Sequence of chain 1.A:
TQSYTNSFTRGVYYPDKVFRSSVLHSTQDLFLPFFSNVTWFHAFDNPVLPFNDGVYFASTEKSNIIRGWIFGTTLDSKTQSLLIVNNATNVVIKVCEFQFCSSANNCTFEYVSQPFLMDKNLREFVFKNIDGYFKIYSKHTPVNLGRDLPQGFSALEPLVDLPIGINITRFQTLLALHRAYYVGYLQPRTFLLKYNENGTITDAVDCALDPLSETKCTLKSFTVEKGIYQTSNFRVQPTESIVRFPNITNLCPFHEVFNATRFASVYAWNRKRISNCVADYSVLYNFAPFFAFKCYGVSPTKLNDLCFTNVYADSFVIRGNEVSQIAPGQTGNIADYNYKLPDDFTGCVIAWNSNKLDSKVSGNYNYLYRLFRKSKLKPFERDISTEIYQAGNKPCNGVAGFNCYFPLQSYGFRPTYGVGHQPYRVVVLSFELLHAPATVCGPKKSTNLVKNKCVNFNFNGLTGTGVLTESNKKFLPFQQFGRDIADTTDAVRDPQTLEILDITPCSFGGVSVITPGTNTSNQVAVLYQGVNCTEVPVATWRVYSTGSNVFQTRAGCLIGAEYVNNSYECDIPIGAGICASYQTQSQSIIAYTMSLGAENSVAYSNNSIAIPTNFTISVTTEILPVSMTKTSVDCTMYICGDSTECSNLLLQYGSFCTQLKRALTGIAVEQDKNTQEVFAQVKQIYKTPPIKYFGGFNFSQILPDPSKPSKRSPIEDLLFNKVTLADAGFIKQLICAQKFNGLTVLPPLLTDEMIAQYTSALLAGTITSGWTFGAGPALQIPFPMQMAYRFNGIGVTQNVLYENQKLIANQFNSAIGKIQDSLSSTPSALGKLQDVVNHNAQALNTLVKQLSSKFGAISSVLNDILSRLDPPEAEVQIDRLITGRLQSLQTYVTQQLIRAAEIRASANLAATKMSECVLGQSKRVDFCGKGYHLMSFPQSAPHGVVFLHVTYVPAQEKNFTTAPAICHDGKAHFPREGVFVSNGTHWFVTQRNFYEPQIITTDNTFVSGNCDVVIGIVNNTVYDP

A small-molecule ligand and the protein it binds are described below.
Small molecule (SMILES): CC(=O)N[C@@H]1[C@@H](O)[C@H](O)[C@@H](CO)O[C@H]1O

Binding-site contacts:
Ligand atom O5 contacts residue ASN328 of chain 1.A at 2.4 Å (h-bond).
Ligand atom C7 contacts residue GLN577 of chain 1.A at 4.1 Å.
Ligand atom N2 contacts residue ASN328 of chain 1.A at 2.9 Å (h-bond).
Ligand atom C3 contacts residue ASN328 of chain 1.A at 3.8 Å.
Ligand atom C5 contacts residue ASN328 of chain 1.A at 3.7 Å.
Ligand atom C2 contacts residue ASN328 of chain 1.A at 2.5 Å.
Ligand atom C8 contacts residue GLN577 of chain 1.A at 4.5 Å.
Ligand atom C1 contacts residue ASN328 of chain 1.A at 1.4 Å.
Ligand atom C8 contacts residue ASN328 of chain 1.A at 3.6 Å.
Ligand atom O7 contacts residue ASN328 of chain 1.A at 4.0 Å.
Ligand atom C4 contacts residue ASN328 of chain 1.A at 4.2 Å.
Ligand atom C7 contacts residue ASN328 of chain 1.A at 3.6 Å.
Ligand atom O7 contacts residue GLN577 of chain 1.A at 3.4 Å (h-bond).